Binding-site contacts:
Ligand atom BR1 contacts residue MET82 of chain 1.D at 4.0 Å.
Ligand atom N18 contacts residue THR168 of chain 1.D at 4.3 Å.
Ligand atom C3 contacts residue PHE122 of chain 1.D at 3.7 Å (hydrophobic).
Ligand atom C6 contacts residue ASN90 of chain 1.D at 3.8 Å.
Ligand atom C2 contacts residue ASN90 of chain 1.D at 4.0 Å.
Ligand atom C2 contacts residue LEU91 of chain 1.D at 3.7 Å (hydrophobic).
Ligand atom C1 contacts residue TYR123 of chain 1.D at 3.7 Å (hydrophobic).
Ligand atom C6 contacts residue GLY119 of chain 1.D at 3.5 Å.
Ligand atom N13 contacts residue ASN35 of chain 1.D at 4.0 Å.
Ligand atom N18 contacts residue MET82 of chain 1.D at 3.6 Å.
Ligand atom C6 contacts residue ILE94 of chain 1.D at 4.0 Å (hydrophobic).
Ligand atom N18 contacts residue ALA39 of chain 1.D at 3.9 Å.
Ligand atom N19 contacts residue SER36 of chain 1.D at 3.9 Å.
Ligand atom N15 contacts residue ALA39 of chain 1.D at 3.2 Å.
Ligand atom C16 contacts residue THR168 of chain 1.D at 3.9 Å.
Ligand atom C14 contacts residue THR168 of chain 1.D at 3.7 Å.
Ligand atom C8 contacts residue PHE122 of chain 1.D at 4.0 Å (hydrophobic).
Ligand atom N18 contacts residue GLY81 of chain 1.D at 3.7 Å.
Ligand atom C16 contacts residue MET82 of chain 1.D at 4.0 Å (hydrophobic).
Ligand atom C7 contacts residue PHE122 of chain 1.D at 3.4 Å (hydrophobic).
Ligand atom C2 contacts residue TYR123 of chain 1.D at 3.9 Å (hydrophobic).
Ligand atom C3 contacts residue LEU91 of chain 1.D at 3.8 Å (hydrophobic).
Ligand atom C2 contacts residue PHE122 of chain 1.D at 3.7 Å (hydrophobic).
Ligand atom C14 contacts residue ASP77 of chain 1.D at 4.0 Å.
Ligand atom N17 contacts residue MET82 of chain 1.D at 3.7 Å.
Ligand atom N15 contacts residue THR168 of chain 1.D at 3.3 Å (h-bond).
Ligand atom C1 contacts residue ASN90 of chain 1.D at 3.5 Å.
Ligand atom C12 contacts residue MET82 of chain 1.D at 4.3 Å (hydrophobic).
Ligand atom BR1 contacts residue PHE122 of chain 1.D at 3.8 Å.
Ligand atom BR1 contacts residue VAL134 of chain 1.D at 4.0 Å.
Ligand atom BR1 contacts residue VAL170 of chain 1.D at 4.2 Å.
Ligand atom C5 contacts residue GLY119 of chain 1.D at 4.2 Å.
Ligand atom N19 contacts residue THR168 of chain 1.D at 3.5 Å.
Ligand atom N18 contacts residue ILE80 of chain 1.D at 3.8 Å.
Ligand atom N19 contacts residue ASP77 of chain 1.D at 2.8 Å (salt-bridge).
Ligand atom C16 contacts residue ALA39 of chain 1.D at 3.9 Å (hydrophobic).
Ligand atom C7 contacts residue LEU91 of chain 1.D at 3.7 Å (hydrophobic).
Ligand atom N19 contacts residue ALA39 of chain 1.D at 4.2 Å.
Ligand atom C9 contacts residue ASN35 of chain 1.D at 4.2 Å.
Ligand atom C14 contacts residue ALA39 of chain 1.D at 4.1 Å (hydrophobic).

The small molecule below binds the protein below.
Small molecule (SMILES): Nc1nc(N)nc(-c2cc3ccccc3cc2Br)n1

Sequence of chain 1.D:
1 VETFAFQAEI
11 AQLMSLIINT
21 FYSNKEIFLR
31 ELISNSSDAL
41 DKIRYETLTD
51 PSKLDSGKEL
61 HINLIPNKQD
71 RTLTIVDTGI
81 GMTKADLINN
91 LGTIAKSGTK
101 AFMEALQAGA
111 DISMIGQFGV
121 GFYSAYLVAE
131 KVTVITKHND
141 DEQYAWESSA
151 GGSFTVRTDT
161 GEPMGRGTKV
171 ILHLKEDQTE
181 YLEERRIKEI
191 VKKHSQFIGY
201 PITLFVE